This small molecule binds to this protein.
Small molecule (SMILES): CCOP(=O)(COc1ccc(C[C@H](NC(=O)O[C@H]2CO[C@H]3OCC[C@H]32)[C@H](O)CN(CC(C)C)S(=O)(=O)c2ccc([C@H](C)O)cc2)cc1)OCC

Sequence of chain 1.B:
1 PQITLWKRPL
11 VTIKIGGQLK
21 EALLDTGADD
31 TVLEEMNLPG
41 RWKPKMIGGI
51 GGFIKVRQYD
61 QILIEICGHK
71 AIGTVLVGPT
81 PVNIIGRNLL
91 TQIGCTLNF

Sequence of chain 1.A:
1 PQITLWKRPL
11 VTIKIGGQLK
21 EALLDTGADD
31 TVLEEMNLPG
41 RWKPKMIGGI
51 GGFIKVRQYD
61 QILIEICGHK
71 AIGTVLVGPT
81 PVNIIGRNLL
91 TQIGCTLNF

Binding-site contacts:
Ligand atom O22 contacts residue ASP29 of chain 1.B at 3.3 Å (salt-bridge).
Ligand atom O08 contacts residue GLY49 of chain 1.A at 3.2 Å.
Ligand atom C44 contacts residue GLY49 of chain 1.B at 3.7 Å.
Ligand atom O14 contacts residue ASP25 of chain 1.B at 2.5 Å (salt-bridge).
Ligand atom C12 contacts residue ASP25 of chain 1.A at 3.2 Å.
Ligand atom C02 contacts residue ASP30 of chain 1.A at 3.4 Å.
Ligand atom N16 contacts residue GLY27 of chain 1.B at 3.2 Å (h-bond).
Ligand atom O27 contacts residue ASP29 of chain 1.B at 2.8 Å (salt-bridge).
Ligand atom C28 contacts residue ASP25 of chain 1.A at 3.0 Å.
Ligand atom O43 contacts residue PRO81 of chain 1.A at 3.4 Å.
Ligand atom C31 contacts residue GLY49 of chain 1.B at 3.6 Å.
Ligand atom O50 contacts residue ASP29 of chain 1.A at 3.3 Å.
Ligand atom C26 contacts residue ASP29 of chain 1.B at 3.6 Å.
Ligand atom O08 contacts residue ILE50 of chain 1.B at 3.5 Å.
Ligand atom O14 contacts residue GLY27 of chain 1.B at 3.5 Å.
Ligand atom C11 contacts residue GLY27 of chain 1.A at 3.3 Å.
Ligand atom C31 contacts residue ILE50 of chain 1.B at 3.6 Å (hydrophobic).
Ligand atom C13 contacts residue ASP25 of chain 1.B at 3.3 Å.
Ligand atom C24 contacts residue ASP29 of chain 1.B at 3.6 Å.
Ligand atom C02 contacts residue ALA28 of chain 1.A at 3.5 Å (hydrophobic).
Ligand atom C44 contacts residue GLY48 of chain 1.B at 3.6 Å.
Ligand atom C46 contacts residue PHE53 of chain 1.B at 3.4 Å (hydrophobic).
Ligand atom O22 contacts residue ASP30 of chain 1.B at 3.2 Å (salt-bridge).
Ligand atom C49 contacts residue LEU76 of chain 1.A at 3.7 Å (hydrophobic).
Ligand atom O14 contacts residue ASP25 of chain 1.A at 2.5 Å (salt-bridge).
Ligand atom C02 contacts residue VAL32 of chain 1.A at 3.5 Å (hydrophobic).
Ligand atom C34 contacts residue GLY27 of chain 1.B at 3.2 Å.
Ligand atom C03 contacts residue ALA28 of chain 1.A at 3.5 Å (hydrophobic).
Ligand atom C46 contacts residue GLY49 of chain 1.B at 3.6 Å.
Ligand atom C13 contacts residue ASP25 of chain 1.A at 3.2 Å.
Ligand atom C39 contacts residue ASP30 of chain 1.A at 3.5 Å.
Ligand atom C23 contacts residue GLY48 of chain 1.B at 3.3 Å.
Ligand atom C25 contacts residue GLY48 of chain 1.B at 3.1 Å.
Ligand atom O50 contacts residue ASP30 of chain 1.A at 2.8 Å (salt-bridge).
Ligand atom C44 contacts residue PHE53 of chain 1.B at 3.6 Å (hydrophobic).
Ligand atom C05 contacts residue GLY48 of chain 1.A at 3.2 Å.
Ligand atom C40 contacts residue GLY48 of chain 1.B at 3.6 Å.
Ligand atom O19 contacts residue ALA28 of chain 1.B at 3.5 Å.
Ligand atom C49 contacts residue ILE47 of chain 1.A at 3.2 Å (hydrophobic).
Ligand atom C40 contacts residue GLY49 of chain 1.B at 3.6 Å.